Sequence of chain 1.A:
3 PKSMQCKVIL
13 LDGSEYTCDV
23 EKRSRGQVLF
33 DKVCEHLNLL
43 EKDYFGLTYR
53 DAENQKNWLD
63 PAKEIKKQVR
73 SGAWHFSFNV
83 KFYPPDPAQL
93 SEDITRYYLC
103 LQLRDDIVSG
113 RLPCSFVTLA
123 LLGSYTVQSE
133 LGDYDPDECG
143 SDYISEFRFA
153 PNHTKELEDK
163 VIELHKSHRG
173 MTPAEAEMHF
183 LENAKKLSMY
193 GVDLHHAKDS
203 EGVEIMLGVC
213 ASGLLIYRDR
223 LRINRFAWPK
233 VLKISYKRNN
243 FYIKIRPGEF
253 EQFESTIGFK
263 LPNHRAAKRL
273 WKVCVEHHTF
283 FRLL

Binding-site contacts:
Ligand atom C14 contacts residue ARG284 of chain 1.A at 3.7 Å.
Ligand atom C4 contacts residue HIS280 of chain 1.A at 3.6 Å.
Ligand atom C15 contacts residue PHE283 of chain 1.A at 3.7 Å (hydrophobic).
Ligand atom C12 contacts residue PRO231 of chain 1.A at 4.3 Å (hydrophobic).
Ligand atom C3 contacts residue TRP230 of chain 1.A at 3.9 Å (hydrophobic).
Ligand atom O2 contacts residue ARG284 of chain 1.A at 3.7 Å.
Ligand atom C5 contacts residue ARG284 of chain 1.A at 3.7 Å.
Ligand atom C14 contacts residue PRO231 of chain 1.A at 3.7 Å (hydrophobic).
Ligand atom C4 contacts residue PRO231 of chain 1.A at 4.2 Å (hydrophobic).
Ligand atom N7 contacts residue PRO231 of chain 1.A at 3.9 Å.
Ligand atom C4 contacts residue TRP230 of chain 1.A at 3.0 Å (hydrophobic).
Ligand atom C3 contacts residue PHE283 of chain 1.A at 3.4 Å (hydrophobic).
Ligand atom C9 contacts residue ARG284 of chain 1.A at 4.2 Å.
Ligand atom O2 contacts residue TRP230 of chain 1.A at 4.0 Å.
Ligand atom C6 contacts residue HIS280 of chain 1.A at 4.5 Å.
Ligand atom C8 contacts residue ARG284 of chain 1.A at 3.9 Å.
Ligand atom C4 contacts residue PHE283 of chain 1.A at 3.8 Å (hydrophobic).
Ligand atom C13 contacts residue ARG284 of chain 1.A at 4.4 Å.
Ligand atom C3 contacts residue PRO231 of chain 1.A at 4.2 Å (hydrophobic).
Ligand atom C1 contacts residue PRO231 of chain 1.A at 4.5 Å (hydrophobic).
Ligand atom C15 contacts residue PRO231 of chain 1.A at 3.8 Å (hydrophobic).
Ligand atom C1 contacts residue PHE283 of chain 1.A at 4.0 Å (hydrophobic).
Ligand atom N7 contacts residue HIS280 of chain 1.A at 4.3 Å.
Ligand atom C8 contacts residue PRO231 of chain 1.A at 4.2 Å (hydrophobic).
Ligand atom C5 contacts residue PRO231 of chain 1.A at 3.8 Å (hydrophobic).
Ligand atom C9 contacts residue PRO231 of chain 1.A at 4.1 Å (hydrophobic).
Ligand atom C4 contacts residue ARG284 of chain 1.A at 3.4 Å.
Ligand atom C15 contacts residue ARG284 of chain 1.A at 3.6 Å.
Ligand atom O2 contacts residue ALA213 of chain 1.A at 4.1 Å.
Ligand atom C1 contacts residue TRP230 of chain 1.A at 4.4 Å (hydrophobic).
Ligand atom O2 contacts residue PHE283 of chain 1.A at 3.2 Å (h-bond).
Ligand atom C5 contacts residue HIS280 of chain 1.A at 3.7 Å.
Ligand atom C6 contacts residue ARG284 of chain 1.A at 3.7 Å.
Ligand atom C6 contacts residue TRP230 of chain 1.A at 4.5 Å (hydrophobic).
Ligand atom C5 contacts residue TRP230 of chain 1.A at 3.5 Å (hydrophobic).
Ligand atom N7 contacts residue ARG284 of chain 1.A at 3.7 Å.
Ligand atom C6 contacts residue PRO231 of chain 1.A at 3.9 Å (hydrophobic).
Ligand atom C3 contacts residue ARG284 of chain 1.A at 3.4 Å.
Ligand atom C1 contacts residue ALA213 of chain 1.A at 3.8 Å (hydrophobic).

This small molecule binds to this protein.
Small molecule (SMILES): COc1ccc2[nH]cc(CN(C)C)c2c1